Binding-site contacts:
Ligand atom C3 contacts residue GLN14 of chain 1.A at 3.1 Å.
Ligand atom C5 contacts residue GLN14 of chain 1.A at 1.4 Å.
Ligand atom C3 contacts residue GLN7 of chain 1.A at 3.8 Å.
Ligand atom C2 contacts residue GLN7 of chain 1.A at 2.4 Å.
Ligand atom C2 contacts residue GLN14 of chain 1.A at 4.3 Å.
Ligand atom C4 contacts residue GLN7 of chain 1.A at 4.3 Å.
Ligand atom C1 contacts residue GLN7 of chain 1.A at 1.4 Å.
Ligand atom C3 contacts residue ALA10 of chain 1.A at 4.0 Å (hydrophobic).
Ligand atom C2 contacts residue ALA10 of chain 1.A at 3.6 Å (hydrophobic).
Ligand atom C1 contacts residue GLU11 of chain 1.A at 3.9 Å.
Ligand atom C2 contacts residue GLU11 of chain 1.A at 4.0 Å.
Ligand atom C4 contacts residue GLN14 of chain 1.A at 2.5 Å.

Sequence of chain 1.A:
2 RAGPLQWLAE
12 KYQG

The protein below binds the small molecule below.
Small molecule (SMILES): CCCCC